Sequence of chain 1.A:
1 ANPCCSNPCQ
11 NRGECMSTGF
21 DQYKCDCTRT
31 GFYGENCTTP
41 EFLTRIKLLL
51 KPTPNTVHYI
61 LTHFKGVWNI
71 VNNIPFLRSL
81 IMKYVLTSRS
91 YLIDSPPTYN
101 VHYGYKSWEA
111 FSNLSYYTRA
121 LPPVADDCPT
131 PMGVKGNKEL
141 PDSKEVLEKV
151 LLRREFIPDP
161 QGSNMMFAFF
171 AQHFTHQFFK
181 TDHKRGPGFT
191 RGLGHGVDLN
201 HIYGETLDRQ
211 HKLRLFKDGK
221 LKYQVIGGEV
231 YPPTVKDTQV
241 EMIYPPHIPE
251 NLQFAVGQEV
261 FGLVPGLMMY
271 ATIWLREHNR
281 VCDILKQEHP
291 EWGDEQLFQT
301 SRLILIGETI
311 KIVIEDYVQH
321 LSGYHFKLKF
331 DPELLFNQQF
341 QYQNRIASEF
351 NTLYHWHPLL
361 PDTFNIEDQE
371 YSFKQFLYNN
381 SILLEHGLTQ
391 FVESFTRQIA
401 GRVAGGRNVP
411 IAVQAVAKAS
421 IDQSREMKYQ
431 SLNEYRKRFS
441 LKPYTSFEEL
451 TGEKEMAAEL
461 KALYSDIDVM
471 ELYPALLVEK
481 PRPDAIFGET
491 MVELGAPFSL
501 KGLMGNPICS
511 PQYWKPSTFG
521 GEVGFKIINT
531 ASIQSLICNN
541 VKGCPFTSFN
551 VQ

The protein below binds the small molecule below.
Small molecule (SMILES): CC(=O)N[C@H]1[C@H](O[C@H]2[C@H](O)[C@@H](NC(C)=O)CO[C@@H]2CO)O[C@H](CO)[C@@H](O)[C@@H]1O

Sequence of chain 1.B:
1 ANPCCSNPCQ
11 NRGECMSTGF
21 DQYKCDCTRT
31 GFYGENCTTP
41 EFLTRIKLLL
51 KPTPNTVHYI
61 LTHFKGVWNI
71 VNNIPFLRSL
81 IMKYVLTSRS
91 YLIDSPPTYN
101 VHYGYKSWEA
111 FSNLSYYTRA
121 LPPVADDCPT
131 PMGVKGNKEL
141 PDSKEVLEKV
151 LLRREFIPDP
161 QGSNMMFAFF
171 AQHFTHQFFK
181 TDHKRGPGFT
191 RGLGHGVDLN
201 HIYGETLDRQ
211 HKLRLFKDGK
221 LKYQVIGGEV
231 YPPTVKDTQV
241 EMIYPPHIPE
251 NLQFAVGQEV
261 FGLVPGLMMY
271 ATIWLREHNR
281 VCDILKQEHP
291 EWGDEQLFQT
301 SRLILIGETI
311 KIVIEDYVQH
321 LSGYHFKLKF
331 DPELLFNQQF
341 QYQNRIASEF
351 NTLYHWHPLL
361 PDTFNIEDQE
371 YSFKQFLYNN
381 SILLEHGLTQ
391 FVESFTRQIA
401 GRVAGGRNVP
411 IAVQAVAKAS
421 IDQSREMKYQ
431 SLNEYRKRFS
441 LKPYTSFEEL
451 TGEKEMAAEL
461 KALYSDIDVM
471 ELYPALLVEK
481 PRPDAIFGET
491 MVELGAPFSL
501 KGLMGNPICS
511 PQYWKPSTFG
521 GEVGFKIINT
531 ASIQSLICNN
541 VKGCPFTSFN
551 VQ

Binding-site contacts:
Ligand atom C6 contacts residue TYR116 of chain 1.A at 3.4 Å (hydrophobic).
Ligand atom C3 contacts residue ASN113 of chain 1.A at 3.8 Å.
Ligand atom C7 contacts residue ARG185 of chain 1.A at 3.8 Å.
Ligand atom O4 contacts residue ARG185 of chain 1.A at 3.1 Å (salt-bridge).
Ligand atom O5 contacts residue GLU109 of chain 1.A at 3.6 Å.
Ligand atom C7 contacts residue ASN113 of chain 1.A at 3.5 Å.
Ligand atom C8 contacts residue PHE189 of chain 1.A at 4.3 Å (hydrophobic).
Ligand atom O3 contacts residue ARG185 of chain 1.A at 4.3 Å.
Ligand atom C4 contacts residue LEU207 of chain 1.B at 4.0 Å (hydrophobic).
Ligand atom C5 contacts residue PHE189 of chain 1.A at 4.0 Å (hydrophobic).
Ligand atom O7 contacts residue ARG185 of chain 1.A at 2.6 Å (salt-bridge).
Ligand atom C4 contacts residue ASN113 of chain 1.A at 4.2 Å.
Ligand atom C5 contacts residue ASN113 of chain 1.A at 3.6 Å.
Ligand atom O6 contacts residue HIS102 of chain 1.A at 4.5 Å.
Ligand atom C6 contacts residue PHE189 of chain 1.A at 4.0 Å (hydrophobic).
Ligand atom O7 contacts residue GLU109 of chain 1.A at 4.3 Å.
Ligand atom N2 contacts residue ASN113 of chain 1.A at 2.9 Å (h-bond).
Ligand atom C2 contacts residue GLU109 of chain 1.A at 4.1 Å.
Ligand atom C1 contacts residue GLU109 of chain 1.A at 3.6 Å.
Ligand atom C2 contacts residue LEU207 of chain 1.B at 4.4 Å (hydrophobic).
Ligand atom O5 contacts residue PHE189 of chain 1.A at 4.3 Å.
Ligand atom C8 contacts residue ASN113 of chain 1.A at 4.3 Å.
Ligand atom O5 contacts residue ASN113 of chain 1.A at 2.3 Å (h-bond).
Ligand atom C5 contacts residue TYR116 of chain 1.A at 4.0 Å (hydrophobic).
Ligand atom C3 contacts residue ARG185 of chain 1.A at 3.9 Å.
Ligand atom O7 contacts residue LEU207 of chain 1.B at 4.0 Å.
Ligand atom C1 contacts residue ARG185 of chain 1.A at 4.2 Å.
Ligand atom O5 contacts residue TYR116 of chain 1.A at 3.5 Å.
Ligand atom O6 contacts residue TYR116 of chain 1.A at 2.8 Å (h-bond).
Ligand atom C4 contacts residue ARG185 of chain 1.A at 3.9 Å.
Ligand atom C1 contacts residue TYR116 of chain 1.A at 3.8 Å (hydrophobic).
Ligand atom C2 contacts residue ARG185 of chain 1.A at 4.3 Å.
Ligand atom C2 contacts residue ASN113 of chain 1.A at 2.5 Å.
Ligand atom O7 contacts residue ASN113 of chain 1.A at 3.7 Å.
Ligand atom C1 contacts residue ASN113 of chain 1.A at 1.4 Å.
Ligand atom O6 contacts residue LEU207 of chain 1.B at 4.0 Å.
Ligand atom C5 contacts residue ARG185 of chain 1.A at 4.3 Å.
Ligand atom O5 contacts residue LEU207 of chain 1.B at 4.3 Å.
Ligand atom C8 contacts residue ARG185 of chain 1.A at 4.4 Å.
Ligand atom O6 contacts residue ASP208 of chain 1.B at 3.8 Å.